Binding-site contacts:
Ligand atom O2 contacts residue ARG114 of chain 1.A at 2.9 Å (salt-bridge).
Ligand atom O3 contacts residue PHE109 of chain 1.A at 2.9 Å (h-bond).
Ligand atom O5 contacts residue PHE109 of chain 1.A at 3.5 Å.
Ligand atom C3 contacts residue GLC1 of chain 1.D at 0.0 Å.
Ligand atom C2 contacts residue GLC1 of chain 1.D at 0.0 Å.
Ligand atom O5 contacts residue GLN71 of chain 1.A at 3.5 Å.
Ligand atom O4 contacts residue GLC1 of chain 1.D at 3.0 Å (h-bond).
Ligand atom C3 contacts residue GLC1 of chain 1.D at 3.4 Å.
Ligand atom O3 contacts residue HIS116 of chain 1.A at 3.5 Å.
Ligand atom O6 contacts residue ARG114 of chain 1.A at 3.1 Å (salt-bridge).
Ligand atom C4 contacts residue GLC1 of chain 1.D at 0.0 Å.
Ligand atom O1 contacts residue GLC1 of chain 1.D at 1.4 Å.
Ligand atom C3 contacts residue THR73 of chain 1.A at 3.5 Å.
Ligand atom C4 contacts residue GLC1 of chain 1.D at 3.4 Å.
Ligand atom O3 contacts residue PRO143 of chain 1.A at 3.2 Å.
Ligand atom O2 contacts residue GLC1 of chain 1.D at 0.0 Å (h-bond).
Ligand atom O3 contacts residue GLC1 of chain 1.D at 0.0 Å (h-bond).
Ligand atom O4 contacts residue PHE68 of chain 1.A at 3.5 Å.
Ligand atom C5 contacts residue PHE68 of chain 1.A at 3.3 Å (hydrophobic).
Ligand atom O2 contacts residue TYR148 of chain 1.A at 3.1 Å (h-bond).
Ligand atom O2 contacts residue HIS145 of chain 1.A at 2.8 Å (h-bond).
Ligand atom O3 contacts residue TYR148 of chain 1.A at 2.7 Å (h-bond).
Ligand atom C1 contacts residue GLC1 of chain 1.D at 0.0 Å.
Ligand atom C5 contacts residue GLC1 of chain 1.D at 3.4 Å.
Ligand atom C5 contacts residue GLU111 of chain 1.A at 3.5 Å.
Ligand atom C1 contacts residue HIS145 of chain 1.A at 3.5 Å.
Ligand atom C5 contacts residue GLC1 of chain 1.D at 0.0 Å.
Ligand atom O4 contacts residue HIS145 of chain 1.A at 2.9 Å (h-bond).
Ligand atom O5 contacts residue GLC1 of chain 1.D at 0.0 Å (h-bond).
Ligand atom C5 contacts residue ARG114 of chain 1.A at 3.5 Å.
Ligand atom O6 contacts residue GLC1 of chain 1.D at 0.0 Å (h-bond).
Ligand atom O3 contacts residue THR73 of chain 1.A at 2.8 Å (h-bond).
Ligand atom C2 contacts residue TYR148 of chain 1.A at 3.5 Å (hydrophobic).
Ligand atom O2 contacts residue HIS145 of chain 1.A at 3.3 Å (h-bond).
Ligand atom O4 contacts residue PRO143 of chain 1.A at 3.5 Å.
Ligand atom O4 contacts residue GLC1 of chain 1.D at 0.0 Å (h-bond).
Ligand atom O5 contacts residue ARG114 of chain 1.A at 3.6 Å (salt-bridge).
Ligand atom C6 contacts residue GLC1 of chain 1.D at 0.0 Å.
Ligand atom O5 contacts residue PHE68 of chain 1.A at 3.4 Å.
Ligand atom C2 contacts residue HIS145 of chain 1.A at 3.4 Å.

Sequence of chain 1.A:
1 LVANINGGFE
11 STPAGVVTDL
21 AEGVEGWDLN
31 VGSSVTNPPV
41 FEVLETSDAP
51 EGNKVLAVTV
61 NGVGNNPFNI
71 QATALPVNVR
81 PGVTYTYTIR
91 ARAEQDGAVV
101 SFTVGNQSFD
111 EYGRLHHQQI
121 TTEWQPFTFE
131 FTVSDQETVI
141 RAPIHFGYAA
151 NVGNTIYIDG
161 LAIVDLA

The protein below binds the small molecule below.
Small molecule (SMILES): O=C1O[C@H](CO)[C@@H](O[C@@H]2O[C@H](CO[C@H]3OC[C@@H](O)[C@H](O)[C@H]3O)[C@@H](O[C@@H]3O[C@H](CO[C@H]4OC[C@@H](O)[C@H](O)[C@H]4O)[C@@H](O[C@@H]4O[C@H](CO[C@H]5OC[C@@H](O)[C@H](O)[C@H]5O)[C@@H](O)[C@H](O)[C@H]4O)[C@H](O)[C@H]3O)[C@H](O)[C@H]2O)[C@H](O)[C@H]1O